Sequence of chain 1.A:
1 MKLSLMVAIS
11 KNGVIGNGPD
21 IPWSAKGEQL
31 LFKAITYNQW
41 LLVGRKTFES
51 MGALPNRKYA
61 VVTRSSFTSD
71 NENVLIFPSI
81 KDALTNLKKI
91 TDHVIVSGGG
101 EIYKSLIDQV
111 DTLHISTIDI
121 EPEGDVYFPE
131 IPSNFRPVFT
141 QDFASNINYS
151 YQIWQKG

Binding-site contacts:
Ligand atom N7 contacts residue SER97 of chain 1.A at 2.9 Å (h-bond).
Ligand atom N5 contacts residue PHE32 of chain 1.A at 3.4 Å.
Ligand atom C11 contacts residue PHE32 of chain 1.A at 3.8 Å (hydrophobic).
Ligand atom C15 contacts residue MET51 of chain 1.A at 3.7 Å (hydrophobic).
Ligand atom C3 contacts residue PHE32 of chain 1.A at 3.6 Å (hydrophobic).
Ligand atom C20 contacts residue SER50 of chain 1.A at 3.7 Å.
Ligand atom C20 contacts residue GLY18 of chain 1.A at 3.6 Å.
Ligand atom N4 contacts residue GLU28 of chain 1.A at 3.0 Å (salt-bridge).
Ligand atom C12 contacts residue MET51 of chain 1.A at 3.5 Å (hydrophobic).
Ligand atom N7 contacts residue MET6 of chain 1.A at 2.8 Å (h-bond).
Ligand atom N4 contacts residue VAL7 of chain 1.A at 3.7 Å.
Ligand atom C9 contacts residue PHE32 of chain 1.A at 3.8 Å (hydrophobic).
Ligand atom O16 contacts residue MET51 of chain 1.A at 3.4 Å.
Ligand atom C6 contacts residue ASN17 of chain 1.A at 3.5 Å.
Ligand atom O16 contacts residue SER50 of chain 1.A at 3.8 Å.
Ligand atom C8 contacts residue ASN17 of chain 1.A at 3.5 Å.
Ligand atom N2 contacts residue ASN17 of chain 1.A at 3.8 Å.
Ligand atom C14 contacts residue LEU54 of chain 1.A at 3.7 Å (hydrophobic).
Ligand atom C6 contacts residue MET6 of chain 1.A at 3.7 Å (hydrophobic).
Ligand atom C1 contacts residue ASN17 of chain 1.A at 3.8 Å.
Ligand atom C3 contacts residue ASN17 of chain 1.A at 3.8 Å.
Ligand atom N7 contacts residue PHE32 of chain 1.A at 3.5 Å.
Ligand atom C9 contacts residue SER97 of chain 1.A at 3.4 Å.
Ligand atom N5 contacts residue ASN17 of chain 1.A at 3.6 Å.
Ligand atom N4 contacts residue ALA8 of chain 1.A at 3.6 Å.
Ligand atom N7 contacts residue ASN17 of chain 1.A at 3.5 Å (h-bond).
Ligand atom N5 contacts residue MET6 of chain 1.A at 3.7 Å.
Ligand atom C18 contacts residue ASN17 of chain 1.A at 3.6 Å.
Ligand atom C17 contacts residue PRO19 of chain 1.A at 3.7 Å (hydrophobic).
Ligand atom C9 contacts residue ASN17 of chain 1.A at 3.7 Å.
Ligand atom N5 contacts residue VAL7 of chain 1.A at 3.6 Å.
Ligand atom C6 contacts residue PHE32 of chain 1.A at 3.4 Å (hydrophobic).
Ligand atom C14 contacts residue PHE32 of chain 1.A at 3.7 Å (hydrophobic).
Ligand atom O13 contacts residue MET51 of chain 1.A at 3.7 Å.
Ligand atom C10 contacts residue MET51 of chain 1.A at 3.6 Å (hydrophobic).
Ligand atom C8 contacts residue PHE32 of chain 1.A at 3.5 Å (hydrophobic).
Ligand atom N7 contacts residue TYR103 of chain 1.A at 3.4 Å (h-bond).
Ligand atom C21 contacts residue ASN17 of chain 1.A at 3.6 Å.
Ligand atom O19 contacts residue SER50 of chain 1.A at 3.5 Å.
Ligand atom C14 contacts residue GLN29 of chain 1.A at 3.8 Å.

A small-molecule ligand and the protein it binds are described below.
Small molecule (SMILES): COc1cc(Cc2cnc(N)nc2N)cc(OC)c1OC